Binding-site contacts:
Ligand atom N6 contacts residue GLY29 of chain 1.B at 3.5 Å (h-bond).
Ligand atom O13 contacts residue LEU31 of chain 1.B at 3.2 Å (h-bond).
Ligand atom N3 contacts residue GLY29 of chain 1.B at 3.0 Å (h-bond).
Ligand atom N6 contacts residue GLY22 of chain 1.B at 3.1 Å (h-bond).
Ligand atom C18 contacts residue GLU21 of chain 1.B at 3.7 Å.
Ligand atom N7 contacts residue ARG23 of chain 1.B at 3.6 Å.
Ligand atom C15 contacts residue GLY22 of chain 1.B at 3.7 Å.
Ligand atom O16 contacts residue GLY22 of chain 1.B at 3.6 Å.
Ligand atom C17 contacts residue GLY22 of chain 1.B at 3.4 Å.
Ligand atom C11 contacts residue ARG23 of chain 1.B at 3.3 Å.
Ligand atom C18 contacts residue ALA25 of chain 1.B at 3.6 Å (hydrophobic).
Ligand atom O13 contacts residue THR32 of chain 1.B at 3.0 Å (h-bond).
Ligand atom N3 contacts residue GLY22 of chain 1.B at 3.5 Å (h-bond).
Ligand atom C9 contacts residue 94Y1 of chain 1.L at 3.6 Å.
Ligand atom C12 contacts residue GLY22 of chain 1.B at 3.7 Å.
Ligand atom O13 contacts residue GLU30 of chain 1.B at 3.5 Å (salt-bridge).
Ligand atom O14 contacts residue GLY27 of chain 1.B at 3.5 Å.
Ligand atom N3 contacts residue THR28 of chain 1.B at 3.6 Å (h-bond).
Ligand atom O16 contacts residue THR32 of chain 1.B at 2.6 Å (h-bond).
Ligand atom C18 contacts residue GLY22 of chain 1.B at 3.5 Å.
Ligand atom C10 contacts residue THR32 of chain 1.B at 3.5 Å.
Ligand atom C11 contacts residue THR28 of chain 1.D at 3.5 Å.
Ligand atom C2 contacts residue 94Y1 of chain 1.L at 3.7 Å.
Ligand atom N7 contacts residue 94Y1 of chain 1.L at 3.4 Å.
Ligand atom CL21 contacts residue GLU21 of chain 1.B at 3.3 Å.
Ligand atom O13 contacts residue GLY29 of chain 1.B at 3.3 Å.
Ligand atom C8 contacts residue GLY22 of chain 1.B at 3.5 Å.
Ligand atom BR1 contacts residue MET19 of chain 1.B at 3.6 Å.
Ligand atom N3 contacts residue GLY27 of chain 1.B at 3.1 Å.
Ligand atom S1 contacts residue GLY29 of chain 1.B at 3.7 Å.
Ligand atom C11 contacts residue 94Y1 of chain 1.L at 3.4 Å.
Ligand atom C5 contacts residue GLY29 of chain 1.B at 3.1 Å.
Ligand atom CL20 contacts residue VAL18 of chain 1.B at 3.5 Å.
Ligand atom CL20 contacts residue MET178 of chain 1.B at 3.6 Å.
Ligand atom C9 contacts residue ARG23 of chain 1.B at 3.5 Å.
Ligand atom C10 contacts residue GLY22 of chain 1.B at 3.6 Å.
Ligand atom C5 contacts residue GLY27 of chain 1.B at 3.6 Å.
Ligand atom O16 contacts residue GLY29 of chain 1.B at 3.2 Å.
Ligand atom C5 contacts residue GLY22 of chain 1.B at 3.5 Å.
Ligand atom N6 contacts residue GLY27 of chain 1.B at 3.0 Å (h-bond).

Sequence of chain 1.D:
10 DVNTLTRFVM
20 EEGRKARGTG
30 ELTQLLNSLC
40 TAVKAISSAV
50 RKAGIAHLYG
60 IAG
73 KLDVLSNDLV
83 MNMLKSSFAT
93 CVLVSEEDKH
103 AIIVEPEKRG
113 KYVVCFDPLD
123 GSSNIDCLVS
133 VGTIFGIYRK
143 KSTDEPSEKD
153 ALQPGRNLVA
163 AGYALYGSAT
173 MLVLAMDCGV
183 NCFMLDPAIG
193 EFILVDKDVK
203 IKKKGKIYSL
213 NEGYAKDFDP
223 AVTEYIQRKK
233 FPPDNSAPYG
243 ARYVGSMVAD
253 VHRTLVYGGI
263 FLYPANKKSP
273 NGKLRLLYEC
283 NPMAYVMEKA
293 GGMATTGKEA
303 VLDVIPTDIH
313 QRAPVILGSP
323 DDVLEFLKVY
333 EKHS

The small molecule below binds the protein below.
Small molecule (SMILES): O=C(Nc1ncc(Br)s1)NS(=O)(=O)c1ccc(Cl)c(Cl)c1

Sequence of chain 1.B:
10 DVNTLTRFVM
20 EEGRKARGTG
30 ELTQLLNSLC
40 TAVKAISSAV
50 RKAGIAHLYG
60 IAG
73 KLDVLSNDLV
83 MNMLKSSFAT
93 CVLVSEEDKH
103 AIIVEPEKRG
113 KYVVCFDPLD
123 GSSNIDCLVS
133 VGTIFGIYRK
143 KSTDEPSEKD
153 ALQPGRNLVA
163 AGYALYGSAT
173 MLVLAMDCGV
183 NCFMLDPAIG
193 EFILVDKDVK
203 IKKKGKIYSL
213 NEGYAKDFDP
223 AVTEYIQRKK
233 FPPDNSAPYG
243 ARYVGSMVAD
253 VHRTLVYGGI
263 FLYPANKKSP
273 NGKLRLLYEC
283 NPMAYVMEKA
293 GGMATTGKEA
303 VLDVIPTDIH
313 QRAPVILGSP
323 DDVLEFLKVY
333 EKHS